Binding-site contacts:
Ligand atom C8 contacts residue CYS266 of chain 1.I at 4.0 Å (hydrophobic).
Ligand atom C3 contacts residue ASN301 of chain 1.I at 3.7 Å.
Ligand atom C7 contacts residue THR267 of chain 1.I at 4.2 Å.
Ligand atom C1 contacts residue THR383 of chain 1.I at 3.8 Å.
Ligand atom N2 contacts residue ASN301 of chain 1.I at 2.7 Å (h-bond).
Ligand atom C4 contacts residue ASN301 of chain 1.I at 4.2 Å.
Ligand atom N2 contacts residue HIS299 of chain 1.I at 2.6 Å (h-bond).
Ligand atom C1 contacts residue ASN301 of chain 1.I at 1.4 Å.
Ligand atom O5 contacts residue ASN301 of chain 1.I at 2.4 Å (h-bond).
Ligand atom C8 contacts residue HIS299 of chain 1.I at 3.2 Å.
Ligand atom C7 contacts residue HIS299 of chain 1.I at 3.4 Å.
Ligand atom C7 contacts residue ASN301 of chain 1.I at 2.9 Å.
Ligand atom O6 contacts residue SER381 of chain 1.I at 3.3 Å (h-bond).
Ligand atom C3 contacts residue HIS299 of chain 1.I at 3.7 Å.
Ligand atom C2 contacts residue HIS299 of chain 1.I at 3.6 Å.
Ligand atom C8 contacts residue ASN301 of chain 1.I at 4.1 Å.
Ligand atom C1 contacts residue HIS299 of chain 1.I at 4.1 Å.
Ligand atom C2 contacts residue ASN301 of chain 1.I at 2.4 Å.
Ligand atom C5 contacts residue ASN301 of chain 1.I at 3.6 Å.
Ligand atom C6 contacts residue THR383 of chain 1.I at 4.5 Å.
Ligand atom O5 contacts residue THR383 of chain 1.I at 3.8 Å.
Ligand atom C5 contacts residue THR383 of chain 1.I at 3.7 Å.
Ligand atom O7 contacts residue ASN301 of chain 1.I at 2.8 Å (h-bond).
Ligand atom C8 contacts residue ASN379 of chain 1.I at 4.3 Å.
Ligand atom O7 contacts residue ASN265 of chain 1.I at 4.5 Å.
Ligand atom C8 contacts residue THR267 of chain 1.I at 2.9 Å.
Ligand atom O3 contacts residue HIS299 of chain 1.I at 3.9 Å.

The small molecule below binds the protein below.
Small molecule (SMILES): CC(=O)N[C@H]1[C@H](O[C@H]2[C@H](O)[C@@H](NC(C)=O)CO[C@@H]2CO)O[C@H](CO)[C@@H](O)[C@@H]1O

Sequence of chain 1.I:
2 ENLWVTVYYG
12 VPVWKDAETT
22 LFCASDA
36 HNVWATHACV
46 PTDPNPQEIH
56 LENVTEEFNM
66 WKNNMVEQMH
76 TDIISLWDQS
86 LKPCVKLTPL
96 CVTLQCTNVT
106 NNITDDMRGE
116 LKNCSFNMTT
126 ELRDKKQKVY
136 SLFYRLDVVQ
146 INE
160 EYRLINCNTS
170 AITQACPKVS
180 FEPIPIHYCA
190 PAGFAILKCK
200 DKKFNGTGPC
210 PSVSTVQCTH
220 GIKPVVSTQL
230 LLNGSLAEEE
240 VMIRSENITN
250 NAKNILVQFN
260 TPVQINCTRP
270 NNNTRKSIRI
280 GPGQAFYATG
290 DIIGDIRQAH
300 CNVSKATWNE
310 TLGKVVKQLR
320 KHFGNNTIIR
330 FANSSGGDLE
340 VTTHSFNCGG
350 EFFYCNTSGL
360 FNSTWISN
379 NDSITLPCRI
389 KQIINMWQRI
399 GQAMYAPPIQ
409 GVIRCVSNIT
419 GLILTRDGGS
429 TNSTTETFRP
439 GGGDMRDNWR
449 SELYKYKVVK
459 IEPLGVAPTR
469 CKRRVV